Sequence of chain 1.A:
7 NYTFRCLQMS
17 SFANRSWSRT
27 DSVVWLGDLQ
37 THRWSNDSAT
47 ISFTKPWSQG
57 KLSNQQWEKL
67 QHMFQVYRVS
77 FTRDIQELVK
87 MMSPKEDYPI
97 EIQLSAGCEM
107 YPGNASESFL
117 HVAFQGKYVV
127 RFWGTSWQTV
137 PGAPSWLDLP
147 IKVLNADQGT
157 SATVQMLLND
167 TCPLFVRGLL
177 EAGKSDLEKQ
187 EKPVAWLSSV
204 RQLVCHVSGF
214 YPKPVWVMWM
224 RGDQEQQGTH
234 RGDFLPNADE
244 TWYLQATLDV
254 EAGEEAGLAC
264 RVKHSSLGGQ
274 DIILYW

The protein below binds the small molecule below.
Small molecule (SMILES): CC(=O)N[C@@H]1[C@@H](O)[C@H](O)[C@@H](CO)O[C@H]1O

Binding-site contacts:
Ligand atom C8 contacts residue SER24 of chain 1.A at 3.5 Å.
Ligand atom C1 contacts residue SER24 of chain 1.A at 4.0 Å.
Ligand atom O7 contacts residue ASN42 of chain 1.A at 3.0 Å (h-bond).
Ligand atom N2 contacts residue SER24 of chain 1.A at 3.1 Å (h-bond).
Ligand atom N2 contacts residue ASN42 of chain 1.A at 3.0 Å (h-bond).
Ligand atom C7 contacts residue SER24 of chain 1.A at 3.7 Å.
Ligand atom O6 contacts residue ASN42 of chain 1.A at 4.1 Å.
Ligand atom C2 contacts residue SER24 of chain 1.A at 4.0 Å.
Ligand atom C1 contacts residue ASN42 of chain 1.A at 1.5 Å.
Ligand atom C2 contacts residue ASN42 of chain 1.A at 2.5 Å.
Ligand atom C8 contacts residue ASN42 of chain 1.A at 4.4 Å.
Ligand atom O5 contacts residue ASN42 of chain 1.A at 2.4 Å (h-bond).
Ligand atom C8 contacts residue TRP23 of chain 1.A at 3.6 Å (hydrophobic).
Ligand atom C4 contacts residue ASN42 of chain 1.A at 4.3 Å.
Ligand atom C7 contacts residue ASN42 of chain 1.A at 3.2 Å.
Ligand atom C7 contacts residue ARG25 of chain 1.A at 4.4 Å.
Ligand atom C3 contacts residue SER24 of chain 1.A at 4.4 Å.
Ligand atom C8 contacts residue ARG25 of chain 1.A at 4.1 Å.
Ligand atom C5 contacts residue ASN42 of chain 1.A at 3.7 Å.
Ligand atom C3 contacts residue ASN42 of chain 1.A at 3.9 Å.